Binding-site contacts:
Ligand atom C4 contacts residue ASN19 of chain 1.B at 4.2 Å.
Ligand atom O6 contacts residue GLU22 of chain 1.B at 4.3 Å.
Ligand atom C7 contacts residue ASN19 of chain 1.B at 3.5 Å.
Ligand atom C5 contacts residue GLU22 of chain 1.B at 4.3 Å.
Ligand atom C2 contacts residue ASN19 of chain 1.B at 2.4 Å.
Ligand atom C1 contacts residue ASN19 of chain 1.B at 1.4 Å.
Ligand atom N2 contacts residue ASN19 of chain 1.B at 2.9 Å (h-bond).
Ligand atom C5 contacts residue ASN19 of chain 1.B at 3.7 Å.
Ligand atom O5 contacts residue ASN19 of chain 1.B at 2.4 Å (h-bond).
Ligand atom O7 contacts residue ASN19 of chain 1.B at 3.5 Å (h-bond).
Ligand atom C8 contacts residue ASN19 of chain 1.B at 4.3 Å.
Ligand atom C1 contacts residue GLU22 of chain 1.B at 4.3 Å.
Ligand atom C3 contacts residue ASN19 of chain 1.B at 3.7 Å.
Ligand atom O5 contacts residue GLU22 of chain 1.B at 3.4 Å.
Ligand atom C6 contacts residue GLU22 of chain 1.B at 3.4 Å.

A protein and the small-molecule ligand that binds it are described below.
Small molecule (SMILES): CC(=O)N[C@@H]1[C@@H](O)[C@H](O)[C@@H](CO)O[C@H]1O

Sequence of chain 1.B:
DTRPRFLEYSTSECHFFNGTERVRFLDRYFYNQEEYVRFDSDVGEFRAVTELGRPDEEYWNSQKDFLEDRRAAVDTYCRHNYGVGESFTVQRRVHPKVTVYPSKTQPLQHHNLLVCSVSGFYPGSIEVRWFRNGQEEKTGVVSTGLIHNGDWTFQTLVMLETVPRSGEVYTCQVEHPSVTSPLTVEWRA